Sequence of chain 2.A:
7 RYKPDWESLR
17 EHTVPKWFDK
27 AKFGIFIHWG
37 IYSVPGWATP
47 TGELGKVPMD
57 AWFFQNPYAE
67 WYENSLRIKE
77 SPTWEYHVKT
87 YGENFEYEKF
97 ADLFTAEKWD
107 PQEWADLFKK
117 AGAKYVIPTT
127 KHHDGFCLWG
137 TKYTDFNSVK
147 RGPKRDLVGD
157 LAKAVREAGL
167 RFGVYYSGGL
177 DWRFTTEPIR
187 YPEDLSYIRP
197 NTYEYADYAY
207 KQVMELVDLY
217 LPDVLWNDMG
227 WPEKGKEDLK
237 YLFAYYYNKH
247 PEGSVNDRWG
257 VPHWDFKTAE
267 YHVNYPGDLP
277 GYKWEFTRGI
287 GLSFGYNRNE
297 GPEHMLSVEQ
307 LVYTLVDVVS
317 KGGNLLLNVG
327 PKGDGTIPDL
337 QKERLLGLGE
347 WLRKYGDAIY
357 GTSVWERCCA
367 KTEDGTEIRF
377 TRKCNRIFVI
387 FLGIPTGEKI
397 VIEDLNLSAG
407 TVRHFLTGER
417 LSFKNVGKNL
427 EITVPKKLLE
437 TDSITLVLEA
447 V

Binding-site contacts:
Ligand atom OAE contacts residue TRP67 of chain 2.A at 2.8 Å (h-bond).
Ligand atom CAI contacts residue HIS34 of chain 2.A at 3.3 Å.
Ligand atom NAG contacts residue ASP224 of chain 2.A at 2.8 Å (salt-bridge).
Ligand atom CAL contacts residue GLU266 of chain 2.A at 3.1 Å.
Ligand atom NAB contacts residue ARG254 of chain 2.A at 3.3 Å (salt-bridge).
Ligand atom CAJ contacts residue HIS128 of chain 2.A at 3.8 Å.
Ligand atom NAG contacts residue GLU266 of chain 2.A at 3.0 Å (salt-bridge).
Ligand atom OAC contacts residue HIS128 of chain 2.A at 2.8 Å (h-bond).
Ligand atom CAA contacts residue PHE32 of chain 2.A at 3.7 Å (hydrophobic).
Ligand atom CAJ contacts residue TYR64 of chain 2.A at 3.6 Å (hydrophobic).
Ligand atom CAH contacts residue PHE290 of chain 2.A at 3.9 Å (hydrophobic).
Ligand atom CAA contacts residue GLU266 of chain 2.A at 3.8 Å.
Ligand atom OAC contacts residue ASP224 of chain 2.A at 3.2 Å (salt-bridge).
Ligand atom OAD contacts residue GLU66 of chain 2.A at 2.5 Å (salt-bridge).
Ligand atom CAK contacts residue HIS129 of chain 2.A at 3.4 Å.
Ligand atom CAA contacts residue PHE290 of chain 2.A at 3.6 Å (hydrophobic).
Ligand atom OAD contacts residue HIS129 of chain 2.A at 3.9 Å.
Ligand atom NAB contacts residue GLU266 of chain 2.A at 3.1 Å (salt-bridge).
Ligand atom CAI contacts residue HIS128 of chain 2.A at 3.8 Å.
Ligand atom CAF contacts residue ARG254 of chain 2.A at 3.8 Å.
Ligand atom OAD contacts residue TRP67 of chain 2.A at 3.3 Å (h-bond).
Ligand atom OAD contacts residue HIS128 of chain 2.A at 2.9 Å (h-bond).
Ligand atom OAC contacts residue TYR171 of chain 2.A at 3.3 Å (h-bond).
Ligand atom CAF contacts residue ASP224 of chain 2.A at 3.2 Å.
Ligand atom CAI contacts residue ASP224 of chain 2.A at 3.9 Å.
Ligand atom CAH contacts residue ASP224 of chain 2.A at 3.7 Å.
Ligand atom CAK contacts residue ASP224 of chain 2.A at 3.4 Å.
Ligand atom CAF contacts residue GLU266 of chain 2.A at 3.8 Å.
Ligand atom CAJ contacts residue GLU66 of chain 2.A at 3.2 Å.
Ligand atom CAI contacts residue GLU66 of chain 2.A at 3.7 Å.
Ligand atom CAL contacts residue ASP224 of chain 2.A at 3.3 Å.
Ligand atom CAH contacts residue GLU266 of chain 2.A at 3.2 Å.
Ligand atom NAG contacts residue ARG254 of chain 2.A at 3.5 Å (salt-bridge).
Ligand atom NAB contacts residue ASP224 of chain 2.A at 3.7 Å.
Ligand atom CAF contacts residue MET225 of chain 2.A at 3.9 Å (hydrophobic).
Ligand atom CAK contacts residue TRP67 of chain 2.A at 3.9 Å (hydrophobic).
Ligand atom CAA contacts residue HIS34 of chain 2.A at 3.8 Å.
Ligand atom OAD contacts residue TYR64 of chain 2.A at 3.8 Å.
Ligand atom OAC contacts residue HIS34 of chain 2.A at 2.7 Å (h-bond).
Ligand atom OAE contacts residue HIS129 of chain 2.A at 2.9 Å (h-bond).

A small-molecule ligand and the protein it binds are described below.
Small molecule (SMILES): C[C@@H]1N[C@H](CN)[C@@H](O)[C@H](O)[C@@H]1O